This protein binds this small molecule.
Small molecule (SMILES): CCC(CC)O[C@@H]1C=C(C(=O)O)C[C@H](N)[C@H]1NC(C)=O

Binding-site contacts:
Ligand atom N5 contacts residue ASP80 of chain 1.L at 3.9 Å.
Ligand atom C2 contacts residue TYR340 of chain 1.L at 3.2 Å (hydrophobic).
Ligand atom C81 contacts residue GLU206 of chain 1.L at 3.4 Å.
Ligand atom C3 contacts residue ASP80 of chain 1.L at 3.2 Å.
Ligand atom O10 contacts residue ASP80 of chain 1.L at 3.1 Å.
Ligand atom O1A contacts residue ARG47 of chain 1.L at 3.1 Å (salt-bridge).
Ligand atom O1A contacts residue ARG305 of chain 1.L at 3.0 Å (salt-bridge).
Ligand atom N4 contacts residue ASP80 of chain 1.L at 2.9 Å (salt-bridge).
Ligand atom C9 contacts residue ALA176 of chain 1.L at 4.0 Å (hydrophobic).
Ligand atom C10 contacts residue ASP80 of chain 1.L at 3.9 Å.
Ligand atom C7 contacts residue ARG223 of chain 1.L at 3.9 Å.
Ligand atom C11 contacts residue TRP108 of chain 1.L at 3.9 Å (hydrophobic).
Ligand atom C4 contacts residue GLU48 of chain 1.L at 3.0 Å.
Ligand atom C91 contacts residue ILE152 of chain 1.L at 3.9 Å (hydrophobic).
Ligand atom C3 contacts residue TYR340 of chain 1.L at 3.3 Å (hydrophobic).
Ligand atom O10 contacts residue ARG81 of chain 1.L at 2.2 Å (salt-bridge).
Ligand atom O1A contacts residue TYR340 of chain 1.L at 3.1 Å (h-bond).
Ligand atom C1 contacts residue ARG305 of chain 1.L at 3.6 Å.
Ligand atom C3 contacts residue GLU48 of chain 1.L at 3.2 Å.
Ligand atom C10 contacts residue ARG81 of chain 1.L at 3.2 Å.
Ligand atom C1 contacts residue TYR340 of chain 1.L at 3.1 Å (hydrophobic).
Ligand atom C1 contacts residue ARG223 of chain 1.L at 3.6 Å.
Ligand atom C11 contacts residue ARG154 of chain 1.L at 3.7 Å.
Ligand atom C91 contacts residue ARG154 of chain 1.L at 3.5 Å.
Ligand atom C81 contacts residue ARG223 of chain 1.L at 3.9 Å.
Ligand atom C3 contacts residue ARG47 of chain 1.L at 3.4 Å.
Ligand atom C7 contacts residue ASP80 of chain 1.L at 3.8 Å.
Ligand atom C5 contacts residue ASP80 of chain 1.L at 3.1 Å.
Ligand atom N4 contacts residue GLU48 of chain 1.L at 2.0 Å (salt-bridge).
Ligand atom C4 contacts residue ASP80 of chain 1.L at 3.4 Å.
Ligand atom C11 contacts residue ARG81 of chain 1.L at 3.9 Å.
Ligand atom O1B contacts residue ARG223 of chain 1.L at 2.8 Å (salt-bridge).
Ligand atom C4 contacts residue TYR340 of chain 1.L at 3.5 Å (hydrophobic).
Ligand atom O1B contacts residue TYR340 of chain 1.L at 3.6 Å.
Ligand atom C91 contacts residue ARG81 of chain 1.L at 3.7 Å.
Ligand atom O1B contacts residue ARG305 of chain 1.L at 3.3 Å (salt-bridge).
Ligand atom C6 contacts residue TYR340 of chain 1.L at 3.7 Å (hydrophobic).
Ligand atom C8 contacts residue GLU206 of chain 1.L at 3.4 Å.
Ligand atom C2 contacts residue ASP80 of chain 1.L at 3.5 Å.
Ligand atom C7 contacts residue TYR340 of chain 1.L at 3.6 Å (hydrophobic).

Sequence of chain 1.L:
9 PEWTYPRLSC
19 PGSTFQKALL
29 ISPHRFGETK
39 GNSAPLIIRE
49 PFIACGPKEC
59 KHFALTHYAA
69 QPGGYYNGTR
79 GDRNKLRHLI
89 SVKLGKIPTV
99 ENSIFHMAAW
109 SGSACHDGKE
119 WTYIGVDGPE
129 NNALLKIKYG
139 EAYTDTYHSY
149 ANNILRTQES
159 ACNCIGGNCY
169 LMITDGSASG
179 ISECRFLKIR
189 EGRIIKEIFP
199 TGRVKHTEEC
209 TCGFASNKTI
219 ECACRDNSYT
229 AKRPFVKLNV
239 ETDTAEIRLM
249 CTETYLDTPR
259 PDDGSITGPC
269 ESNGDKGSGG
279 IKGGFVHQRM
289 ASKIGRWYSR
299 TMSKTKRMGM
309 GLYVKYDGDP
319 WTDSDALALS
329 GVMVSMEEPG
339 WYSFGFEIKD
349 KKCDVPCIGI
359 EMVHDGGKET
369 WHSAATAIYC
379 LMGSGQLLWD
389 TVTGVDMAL